Binding-site contacts:
Ligand atom O5 contacts residue GLN580 of chain 1.I at 4.3 Å.
Ligand atom C1 contacts residue GLN580 of chain 1.I at 3.3 Å.
Ligand atom C1 contacts residue ASN331 of chain 1.I at 1.4 Å.
Ligand atom C3 contacts residue ASN331 of chain 1.I at 3.8 Å.
Ligand atom C5 contacts residue GLN580 of chain 1.I at 4.3 Å.
Ligand atom O3 contacts residue GLN580 of chain 1.I at 4.2 Å.
Ligand atom C2 contacts residue GLN580 of chain 1.I at 3.4 Å.
Ligand atom C7 contacts residue GLN580 of chain 1.I at 4.2 Å.
Ligand atom N2 contacts residue ASN331 of chain 1.I at 2.9 Å (h-bond).
Ligand atom C2 contacts residue ASN331 of chain 1.I at 2.4 Å.
Ligand atom N2 contacts residue PRO579 of chain 1.I at 4.2 Å.
Ligand atom C8 contacts residue PRO579 of chain 1.I at 4.0 Å (hydrophobic).
Ligand atom C8 contacts residue LEU582 of chain 1.I at 4.5 Å (hydrophobic).
Ligand atom N2 contacts residue GLN580 of chain 1.I at 3.1 Å (h-bond).
Ligand atom O5 contacts residue ASN331 of chain 1.I at 2.4 Å (h-bond).
Ligand atom C4 contacts residue GLN580 of chain 1.I at 4.4 Å.
Ligand atom C4 contacts residue ASN331 of chain 1.I at 4.2 Å.
Ligand atom O7 contacts residue ASN331 of chain 1.I at 4.3 Å.
Ligand atom C7 contacts residue ASN331 of chain 1.I at 3.8 Å.
Ligand atom C5 contacts residue ASN331 of chain 1.I at 3.7 Å.
Ligand atom C3 contacts residue GLN580 of chain 1.I at 3.3 Å.

Sequence of chain 1.I:
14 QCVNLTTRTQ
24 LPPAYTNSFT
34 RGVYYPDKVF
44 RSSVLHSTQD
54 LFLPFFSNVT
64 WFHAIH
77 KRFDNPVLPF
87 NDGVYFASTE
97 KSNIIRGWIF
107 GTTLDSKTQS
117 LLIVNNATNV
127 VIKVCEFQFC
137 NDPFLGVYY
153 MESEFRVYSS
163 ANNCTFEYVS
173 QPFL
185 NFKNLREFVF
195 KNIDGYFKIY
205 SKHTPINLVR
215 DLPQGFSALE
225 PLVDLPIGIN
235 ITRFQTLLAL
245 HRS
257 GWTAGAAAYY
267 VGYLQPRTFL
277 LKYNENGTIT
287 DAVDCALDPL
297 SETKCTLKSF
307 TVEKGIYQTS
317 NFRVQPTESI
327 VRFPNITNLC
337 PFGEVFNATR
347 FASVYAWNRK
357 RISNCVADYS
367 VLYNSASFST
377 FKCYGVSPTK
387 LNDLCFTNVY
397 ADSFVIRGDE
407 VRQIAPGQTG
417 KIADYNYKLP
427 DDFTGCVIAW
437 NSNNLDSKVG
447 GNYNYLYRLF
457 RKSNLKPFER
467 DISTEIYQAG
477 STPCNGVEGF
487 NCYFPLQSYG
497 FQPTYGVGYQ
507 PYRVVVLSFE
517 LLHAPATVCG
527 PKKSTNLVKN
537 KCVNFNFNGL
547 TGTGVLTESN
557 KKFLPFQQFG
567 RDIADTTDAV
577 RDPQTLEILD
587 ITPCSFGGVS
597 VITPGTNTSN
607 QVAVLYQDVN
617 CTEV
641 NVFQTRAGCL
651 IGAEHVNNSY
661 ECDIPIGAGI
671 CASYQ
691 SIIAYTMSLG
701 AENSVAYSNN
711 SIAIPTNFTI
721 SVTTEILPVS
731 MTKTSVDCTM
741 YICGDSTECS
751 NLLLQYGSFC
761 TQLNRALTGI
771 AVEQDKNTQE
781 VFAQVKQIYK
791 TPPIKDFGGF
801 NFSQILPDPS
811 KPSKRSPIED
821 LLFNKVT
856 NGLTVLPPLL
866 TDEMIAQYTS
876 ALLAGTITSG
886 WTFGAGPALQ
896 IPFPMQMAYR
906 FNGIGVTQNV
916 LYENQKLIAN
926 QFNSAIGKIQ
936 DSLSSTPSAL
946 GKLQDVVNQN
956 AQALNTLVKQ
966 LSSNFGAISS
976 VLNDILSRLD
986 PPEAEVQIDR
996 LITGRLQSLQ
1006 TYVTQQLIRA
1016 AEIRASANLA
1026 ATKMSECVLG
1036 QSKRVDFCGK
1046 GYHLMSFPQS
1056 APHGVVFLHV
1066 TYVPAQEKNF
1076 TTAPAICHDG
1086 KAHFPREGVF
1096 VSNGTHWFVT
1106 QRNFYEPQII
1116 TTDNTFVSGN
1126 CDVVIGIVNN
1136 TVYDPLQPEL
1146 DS

A small-molecule ligand and the protein it binds are described below.
Small molecule (SMILES): CC(=O)N[C@@H]1[C@@H](O)[C@H](O)[C@@H](CO)O[C@H]1O